The small molecule below binds the protein below.
Small molecule (SMILES): C=CC1=C(C)C2=Cc3c(C)c(CCC(=O)O)c4n3[Ir]35(C=O)<-N6=C(C=c7c(C=C)c(C)c(n73)=CC1=N->52)C(C)=C(CCC(=O)O)C6=C4

Sequence of chain 1.E:
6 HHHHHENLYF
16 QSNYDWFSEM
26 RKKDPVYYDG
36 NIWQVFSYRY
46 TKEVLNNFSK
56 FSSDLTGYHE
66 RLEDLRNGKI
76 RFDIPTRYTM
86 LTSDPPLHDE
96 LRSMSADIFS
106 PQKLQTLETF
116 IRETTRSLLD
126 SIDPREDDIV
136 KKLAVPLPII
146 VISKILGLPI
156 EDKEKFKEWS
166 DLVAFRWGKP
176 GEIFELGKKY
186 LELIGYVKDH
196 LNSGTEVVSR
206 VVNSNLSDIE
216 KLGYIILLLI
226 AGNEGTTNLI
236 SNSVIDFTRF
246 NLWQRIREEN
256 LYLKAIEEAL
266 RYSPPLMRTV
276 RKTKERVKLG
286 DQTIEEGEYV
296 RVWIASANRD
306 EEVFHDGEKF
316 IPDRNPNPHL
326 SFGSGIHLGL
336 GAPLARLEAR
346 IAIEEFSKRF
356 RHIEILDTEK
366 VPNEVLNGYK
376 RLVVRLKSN

Binding-site contacts:
Ligand atom O1D contacts residue HIS332 of chain 1.E at 3.0 Å (h-bond).
Ligand atom CAB contacts residue GLY230 of chain 1.E at 3.2 Å.
Ligand atom CMA contacts residue LEU271 of chain 1.E at 3.6 Å (hydrophobic).
Ligand atom O2D contacts residue HIS332 of chain 1.E at 3.5 Å.
Ligand atom CBD contacts residue HIS332 of chain 1.E at 3.5 Å.
Ligand atom C3A contacts residue PHE327 of chain 1.E at 3.6 Å (hydrophobic).
Ligand atom CMA contacts residue SER326 of chain 1.E at 3.4 Å.
Ligand atom CGA contacts residue ARG276 of chain 1.E at 3.6 Å.
Ligand atom CMD contacts residue LEU222 of chain 1.E at 3.7 Å (hydrophobic).
Ligand atom C1B contacts residue PHE327 of chain 1.E at 3.6 Å (hydrophobic).
Ligand atom C1C contacts residue GLY227 of chain 1.E at 3.5 Å.
Ligand atom CHB contacts residue SER326 of chain 1.E at 3.5 Å.
Ligand atom CMD contacts residue LEU335 of chain 1.E at 3.5 Å (hydrophobic).
Ligand atom CGD contacts residue HIS332 of chain 1.E at 3.5 Å.
Ligand atom O2A contacts residue THR274 of chain 1.E at 3.0 Å (h-bond).
Ligand atom CMA contacts residue PHE327 of chain 1.E at 3.2 Å (hydrophobic).
Ligand atom CHA contacts residue GLY334 of chain 1.E at 3.7 Å.
Ligand atom CMA contacts residue GLY328 of chain 1.E at 3.3 Å.
Ligand atom O1A contacts residue HIS332 of chain 1.E at 3.6 Å.
Ligand atom CGD contacts residue ARG97 of chain 1.E at 3.4 Å.
Ligand atom CMC contacts residue THR231 of chain 1.E at 3.5 Å.
Ligand atom CBB contacts residue GLY230 of chain 1.E at 3.1 Å.
Ligand atom CMC contacts residue GLY227 of chain 1.E at 3.3 Å.
Ligand atom O1D contacts residue LEU86 of chain 1.E at 3.5 Å.
Ligand atom O2A contacts residue ARG276 of chain 1.E at 3.3 Å (salt-bridge).
Ligand atom CAD contacts residue LEU86 of chain 1.E at 3.6 Å (hydrophobic).
Ligand atom O1D contacts residue MET85 of chain 1.E at 3.7 Å.
Ligand atom O2D contacts residue ARG97 of chain 1.E at 2.7 Å (salt-bridge).
Ligand atom CBD contacts residue ARG97 of chain 1.E at 3.4 Å.
Ligand atom O1A contacts residue ARG276 of chain 1.E at 2.9 Å (salt-bridge).
Ligand atom CAA contacts residue HIS332 of chain 1.E at 3.3 Å.
Ligand atom CBC contacts residue LEU223 of chain 1.E at 3.2 Å (hydrophobic).
Ligand atom C3B contacts residue PHE327 of chain 1.E at 3.7 Å (hydrophobic).
Ligand atom C2B contacts residue PHE327 of chain 1.E at 3.5 Å (hydrophobic).
Ligand atom O2D contacts residue ILE331 of chain 1.E at 3.5 Å (h-bond).
Ligand atom C2C contacts residue GLY227 of chain 1.E at 3.2 Å.
Ligand atom CGD contacts residue HIS93 of chain 1.E at 3.5 Å.
Ligand atom O2D contacts residue HIS93 of chain 1.E at 2.5 Å (h-bond).
Ligand atom CAB contacts residue THR231 of chain 1.E at 3.5 Å.
Ligand atom CHD contacts residue GLY336 of chain 1.E at 3.7 Å.